A small-molecule ligand and the protein it binds are described below.
Small molecule (SMILES): Oc1cc(O)c2c(O)cc(O)c(O)c2c1

Sequence of chain 1.A:
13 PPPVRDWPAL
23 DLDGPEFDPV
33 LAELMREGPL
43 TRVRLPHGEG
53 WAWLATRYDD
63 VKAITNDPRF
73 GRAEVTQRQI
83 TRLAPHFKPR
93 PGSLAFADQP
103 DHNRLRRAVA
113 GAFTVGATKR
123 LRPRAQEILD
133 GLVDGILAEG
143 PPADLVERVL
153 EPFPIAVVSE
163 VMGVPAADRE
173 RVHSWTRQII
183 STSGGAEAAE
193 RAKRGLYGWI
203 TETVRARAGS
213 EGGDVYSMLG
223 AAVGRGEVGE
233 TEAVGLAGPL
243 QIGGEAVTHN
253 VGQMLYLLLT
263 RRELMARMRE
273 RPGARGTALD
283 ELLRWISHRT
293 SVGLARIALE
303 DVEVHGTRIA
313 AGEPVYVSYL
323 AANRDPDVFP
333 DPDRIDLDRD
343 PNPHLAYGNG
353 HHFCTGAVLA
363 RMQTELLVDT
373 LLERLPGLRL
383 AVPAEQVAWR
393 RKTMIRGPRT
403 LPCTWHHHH

Binding-site contacts:
Ligand atom CAI contacts residue LYS195 of chain 1.A at 3.4 Å.
Ligand atom CAJ contacts residue LYS90 of chain 1.A at 3.5 Å.
Ligand atom CAG contacts residue HIS88 of chain 1.A at 3.3 Å.
Ligand atom CAF contacts residue ARG92 of chain 1.A at 4.1 Å.
Ligand atom CAL contacts residue ARG92 of chain 1.A at 4.0 Å.
Ligand atom CAI contacts residue TYR199 of chain 1.A at 3.8 Å (hydrophobic).
Ligand atom OAD contacts residue PRO91 of chain 1.A at 4.4 Å.
Ligand atom OAA contacts residue LYS90 of chain 1.A at 3.2 Å (salt-bridge).
Ligand atom CAH contacts residue LYS195 of chain 1.A at 4.3 Å.
Ligand atom OAA contacts residue ARG92 of chain 1.A at 3.5 Å (salt-bridge).
Ligand atom CAO contacts residue LYS195 of chain 1.A at 4.4 Å.
Ligand atom CAL contacts residue HIS88 of chain 1.A at 4.0 Å.
Ligand atom OAD contacts residue HIS88 of chain 1.A at 3.5 Å (h-bond).
Ligand atom CAK contacts residue ARG92 of chain 1.A at 3.3 Å.
Ligand atom OAC contacts residue LYS195 of chain 1.A at 3.7 Å.
Ligand atom CAK contacts residue TYR199 of chain 1.A at 3.8 Å (hydrophobic).
Ligand atom CAL contacts residue LYS90 of chain 1.A at 3.6 Å.
Ligand atom OAD contacts residue PHE89 of chain 1.A at 3.3 Å.
Ligand atom CAF contacts residue TYR199 of chain 1.A at 2.9 Å (hydrophobic).
Ligand atom OAA contacts residue HIS88 of chain 1.A at 4.2 Å.
Ligand atom OAD contacts residue LYS90 of chain 1.A at 2.6 Å (salt-bridge).
Ligand atom CAJ contacts residue HIS88 of chain 1.A at 3.4 Å.
Ligand atom CAM contacts residue HIS88 of chain 1.A at 4.1 Å.
Ligand atom OAE contacts residue ARG92 of chain 1.A at 2.6 Å (salt-bridge).
Ligand atom OAC contacts residue TYR199 of chain 1.A at 3.7 Å.
Ligand atom CAG contacts residue LYS90 of chain 1.A at 3.1 Å.
Ligand atom CAF contacts residue LYS195 of chain 1.A at 2.9 Å.
Ligand atom CAK contacts residue LYS195 of chain 1.A at 3.5 Å.
Ligand atom OAE contacts residue TYR199 of chain 1.A at 3.5 Å.
Ligand atom OAE contacts residue LYS195 of chain 1.A at 3.9 Å.
Ligand atom CAO contacts residue ARG92 of chain 1.A at 4.0 Å.